Sequence of chain 1.E:
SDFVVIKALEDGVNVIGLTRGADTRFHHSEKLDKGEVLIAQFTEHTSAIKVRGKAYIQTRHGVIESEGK

Binding-site contacts:
Ligand atom CE3 contacts residue HIS32 of chain 1.E at 3.9 Å.
Ligand atom CD2 contacts residue THR50 of chain 1.E at 4.0 Å.
Ligand atom C contacts residue THR47 of chain 1.E at 3.5 Å.
Ligand atom O contacts residue ARG24 of chain 1.D at 3.5 Å.
Ligand atom C contacts residue THR50 of chain 1.E at 3.9 Å.
Ligand atom OXT contacts residue HIS49 of chain 1.E at 3.8 Å.
Ligand atom CB contacts residue SER51 of chain 1.D at 3.4 Å.
Ligand atom CA contacts residue THR23 of chain 1.D at 3.8 Å.
Ligand atom OXT contacts residue THR47 of chain 1.E at 2.6 Å (h-bond).
Ligand atom CA contacts residue THR28 of chain 1.D at 3.2 Å.
Ligand atom O contacts residue SER51 of chain 1.D at 3.0 Å (h-bond).
Ligand atom CH2 contacts residue GLY21 of chain 1.E at 3.6 Å.
Ligand atom N contacts residue GLY25 of chain 1.D at 2.9 Å (h-bond).
Ligand atom O contacts residue GLY25 of chain 1.D at 3.0 Å (h-bond).
Ligand atom CZ3 contacts residue GLY21 of chain 1.E at 3.8 Å.
Ligand atom CB contacts residue THR23 of chain 1.D at 3.7 Å.
Ligand atom O contacts residue THR47 of chain 1.E at 3.6 Å.
Ligand atom CE2 contacts residue GLN45 of chain 1.E at 3.9 Å.
Ligand atom N contacts residue THR23 of chain 1.D at 2.8 Å (h-bond).
Ligand atom CD1 contacts residue THR47 of chain 1.E at 3.8 Å.
Ligand atom N contacts residue ASP27 of chain 1.D at 3.4 Å (salt-bridge).
Ligand atom CZ3 contacts residue HIS32 of chain 1.E at 3.9 Å.
Ligand atom O contacts residue THR23 of chain 1.D at 3.9 Å.
Ligand atom CZ2 contacts residue THR50 of chain 1.E at 3.8 Å.
Ligand atom CA contacts residue SER51 of chain 1.D at 4.0 Å.
Ligand atom CA contacts residue GLY25 of chain 1.D at 3.6 Å.
Ligand atom CG contacts residue SER51 of chain 1.D at 3.8 Å.
Ligand atom CB contacts residue THR28 of chain 1.D at 3.6 Å.
Ligand atom CD1 contacts residue SER51 of chain 1.D at 3.5 Å.
Ligand atom C contacts residue SER51 of chain 1.D at 3.6 Å.
Ligand atom NE1 contacts residue GLN45 of chain 1.E at 2.9 Å (h-bond).
Ligand atom CE2 contacts residue THR50 of chain 1.E at 4.0 Å.
Ligand atom NE1 contacts residue ALA44 of chain 1.E at 3.8 Å.
Ligand atom CZ2 contacts residue ILE53 of chain 1.E at 3.9 Å (hydrophobic).
Ligand atom C contacts residue GLY25 of chain 1.D at 3.5 Å.
Ligand atom OXT contacts residue THR50 of chain 1.E at 2.8 Å (h-bond).
Ligand atom CD1 contacts residue GLN45 of chain 1.E at 3.6 Å.
Ligand atom N contacts residue THR28 of chain 1.D at 2.7 Å (h-bond).
Ligand atom OXT contacts residue GLY25 of chain 1.D at 4.0 Å.
Ligand atom CZ2 contacts residue ALA44 of chain 1.E at 4.0 Å (hydrophobic).

Sequence of chain 1.D:
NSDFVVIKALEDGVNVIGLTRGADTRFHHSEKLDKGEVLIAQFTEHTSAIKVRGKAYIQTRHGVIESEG

This protein binds this small molecule.
Small molecule (SMILES): N[C@@H](Cc1c[nH]c2ccccc12)C(=O)O